Sequence of chain 2.A:
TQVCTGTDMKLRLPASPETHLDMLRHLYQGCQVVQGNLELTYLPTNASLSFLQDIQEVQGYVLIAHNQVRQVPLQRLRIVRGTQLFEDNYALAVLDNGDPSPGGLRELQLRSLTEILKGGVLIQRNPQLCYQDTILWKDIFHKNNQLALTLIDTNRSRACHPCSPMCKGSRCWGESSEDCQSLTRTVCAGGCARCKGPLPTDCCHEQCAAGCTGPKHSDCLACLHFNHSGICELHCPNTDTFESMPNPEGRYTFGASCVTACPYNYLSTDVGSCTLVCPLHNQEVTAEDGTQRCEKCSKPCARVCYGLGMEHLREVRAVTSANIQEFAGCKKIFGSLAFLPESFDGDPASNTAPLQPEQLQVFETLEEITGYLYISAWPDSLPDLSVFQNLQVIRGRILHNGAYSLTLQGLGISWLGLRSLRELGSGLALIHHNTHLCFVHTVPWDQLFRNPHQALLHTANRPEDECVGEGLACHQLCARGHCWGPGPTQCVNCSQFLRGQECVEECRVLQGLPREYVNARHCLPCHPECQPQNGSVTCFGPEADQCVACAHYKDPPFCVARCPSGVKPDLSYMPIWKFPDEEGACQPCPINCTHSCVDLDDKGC

Binding-site contacts:
Ligand atom C5 contacts residue GLY240 of chain 2.A at 3.8 Å.
Ligand atom C8 contacts residue ASN237 of chain 2.A at 3.9 Å.
Ligand atom O5 contacts residue ASN237 of chain 2.A at 2.4 Å (h-bond).
Ligand atom C5 contacts residue SER239 of chain 2.A at 4.3 Å.
Ligand atom O6 contacts residue SER239 of chain 2.A at 3.4 Å.
Ligand atom C2 contacts residue ASN237 of chain 2.A at 2.5 Å.
Ligand atom C5 contacts residue ASN237 of chain 2.A at 3.6 Å.
Ligand atom C8 contacts residue ALA232 of chain 2.A at 4.3 Å (hydrophobic).
Ligand atom O7 contacts residue ASN237 of chain 2.A at 3.3 Å (h-bond).
Ligand atom C4 contacts residue ASN237 of chain 2.A at 4.3 Å.
Ligand atom C7 contacts residue ASN237 of chain 2.A at 3.1 Å.
Ligand atom O5 contacts residue GLY240 of chain 2.A at 4.1 Å.
Ligand atom C3 contacts residue ASN237 of chain 2.A at 3.8 Å.
Ligand atom O6 contacts residue GLY240 of chain 2.A at 4.1 Å.
Ligand atom C1 contacts residue ASN237 of chain 2.A at 1.4 Å.
Ligand atom C8 contacts residue CYS242 of chain 2.A at 4.0 Å (hydrophobic).
Ligand atom C8 contacts residue CYS230 of chain 2.A at 3.7 Å (hydrophobic).
Ligand atom C6 contacts residue SER239 of chain 2.A at 4.5 Å.
Ligand atom C1 contacts residue GLY240 of chain 2.A at 3.9 Å.
Ligand atom N2 contacts residue ASN237 of chain 2.A at 3.0 Å (h-bond).
Ligand atom C8 contacts residue CYS233 of chain 2.A at 3.9 Å (hydrophobic).

This small molecule binds to this protein.
Small molecule (SMILES): CC(=O)N[C@H]1[C@H](O[C@H]2[C@H](O)[C@@H](NC(C)=O)CO[C@@H]2CO)O[C@H](CO)[C@@H](O[C@@H]2O[C@H](CO)[C@@H](O)[C@H](O)[C@@H]2O)[C@@H]1O